Binding-site contacts:
Ligand atom S12 contacts residue VAL49 of chain 1.C at 4.0 Å.
Ligand atom C16 contacts residue ASP183 of chain 1.C at 3.3 Å.
Ligand atom N15 contacts residue ASP183 of chain 1.C at 3.3 Å.
Ligand atom S14 contacts residue ASP183 of chain 1.C at 4.0 Å.
Ligand atom C16 contacts residue LYS64 of chain 1.C at 4.1 Å.
Ligand atom S14 contacts residue PHE46 of chain 1.C at 3.3 Å.
Ligand atom C13 contacts residue LYS64 of chain 1.C at 3.7 Å.
Ligand atom C05 contacts residue LEU170 of chain 1.C at 3.9 Å (hydrophobic).
Ligand atom C10 contacts residue PHE114 of chain 1.C at 3.9 Å (hydrophobic).
Ligand atom C09 contacts residue VAL182 of chain 1.C at 4.2 Å (hydrophobic).
Ligand atom C05 contacts residue LEU117 of chain 1.C at 3.7 Å (hydrophobic).
Ligand atom C08 contacts residue GLU115 of chain 1.C at 3.8 Å.
Ligand atom O17 contacts residue ASP183 of chain 1.C at 3.0 Å (salt-bridge).
Ligand atom C16 contacts residue VAL182 of chain 1.C at 4.0 Å (hydrophobic).
Ligand atom O17 contacts residue VAL182 of chain 1.C at 4.1 Å.
Ligand atom C08 contacts residue LEU117 of chain 1.C at 3.8 Å (hydrophobic).
Ligand atom N15 contacts residue LYS64 of chain 1.C at 3.1 Å (salt-bridge).
Ligand atom C10 contacts residue VAL182 of chain 1.C at 3.8 Å (hydrophobic).
Ligand atom C07 contacts residue LEU117 of chain 1.C at 3.7 Å (hydrophobic).
Ligand atom S14 contacts residue LYS64 of chain 1.C at 3.8 Å.
Ligand atom C05 contacts residue ALA62 of chain 1.C at 3.8 Å (hydrophobic).
Ligand atom C11 contacts residue ASP183 of chain 1.C at 4.2 Å.
Ligand atom C08 contacts residue ALA62 of chain 1.C at 4.0 Å (hydrophobic).
Ligand atom O17 contacts residue GLU79 of chain 1.C at 4.0 Å.
Ligand atom S14 contacts residue VAL49 of chain 1.C at 4.0 Å.
Ligand atom C07 contacts residue GLU115 of chain 1.C at 3.2 Å.
Ligand atom C11 contacts residue VAL182 of chain 1.C at 3.8 Å (hydrophobic).
Ligand atom C02 contacts residue ILE41 of chain 1.C at 4.1 Å (hydrophobic).
Ligand atom C18 contacts residue LEU170 of chain 1.C at 4.1 Å (hydrophobic).
Ligand atom C16 contacts residue PHE114 of chain 1.C at 4.1 Å (hydrophobic).
Ligand atom C07 contacts residue ALA62 of chain 1.C at 3.7 Å (hydrophobic).
Ligand atom C04 contacts residue LEU170 of chain 1.C at 3.7 Å (hydrophobic).
Ligand atom O06 contacts residue LEU117 of chain 1.C at 2.9 Å (h-bond).
Ligand atom C01 contacts residue ILE41 of chain 1.C at 3.3 Å (hydrophobic).
Ligand atom O03 contacts residue LEU170 of chain 1.C at 3.9 Å.
Ligand atom C13 contacts residue ASP183 of chain 1.C at 3.9 Å.
Ligand atom O03 contacts residue ILE41 of chain 1.C at 3.6 Å.
Ligand atom C08 contacts residue PHE114 of chain 1.C at 3.9 Å (hydrophobic).
Ligand atom O17 contacts residue PHE114 of chain 1.C at 3.5 Å.
Ligand atom O06 contacts residue MET116 of chain 1.C at 3.7 Å.

Sequence of chain 1.C:
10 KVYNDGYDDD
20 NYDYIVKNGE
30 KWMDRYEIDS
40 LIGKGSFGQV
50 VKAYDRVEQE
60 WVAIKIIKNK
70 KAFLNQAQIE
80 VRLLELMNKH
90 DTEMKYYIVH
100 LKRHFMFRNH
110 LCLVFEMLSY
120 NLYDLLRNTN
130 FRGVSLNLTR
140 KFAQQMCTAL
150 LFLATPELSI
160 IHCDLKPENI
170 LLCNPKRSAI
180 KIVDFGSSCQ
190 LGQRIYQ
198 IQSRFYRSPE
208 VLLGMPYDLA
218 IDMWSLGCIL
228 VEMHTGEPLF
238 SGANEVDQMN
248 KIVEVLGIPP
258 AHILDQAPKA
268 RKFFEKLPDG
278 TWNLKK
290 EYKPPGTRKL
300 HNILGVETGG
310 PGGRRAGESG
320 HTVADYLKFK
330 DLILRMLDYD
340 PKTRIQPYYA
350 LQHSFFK

The protein below binds the small molecule below.
Small molecule (SMILES): CCOc1cc(/C=C2\SC(=S)NC2=O)ccc1O